Binding-site contacts:
Ligand atom C6 contacts residue TYR108 of chain 1.A at 3.5 Å (hydrophobic).
Ligand atom OP2 contacts residue ASP145 of chain 1.A at 2.8 Å (salt-bridge).
Ligand atom C4' contacts residue SER143 of chain 1.A at 3.4 Å.
Ligand atom C2' contacts residue LYS32 of chain 1.A at 3.4 Å.
Ligand atom C2 contacts residue ARG144 of chain 1.A at 3.4 Å.
Ligand atom O6 contacts residue ARG57 of chain 1.A at 2.8 Å (salt-bridge).
Ligand atom C2 contacts residue TYR108 of chain 1.A at 3.4 Å (hydrophobic).
Ligand atom O2 contacts residue ARG144 of chain 1.A at 3.1 Å.
Ligand atom N6 contacts residue TRP48 of chain 1.A at 3.4 Å.
Ligand atom O3' contacts residue LYS32 of chain 1.A at 3.5 Å.
Ligand atom N3 contacts residue TYR108 of chain 1.A at 3.3 Å (h-bond).
Ligand atom OP1 contacts residue ASN124 of chain 1.A at 2.9 Å (h-bond).
Ligand atom C8 contacts residue LYS32 of chain 1.A at 3.5 Å.
Ligand atom OP1 contacts residue LYS32 of chain 1.A at 3.1 Å (salt-bridge).
Ligand atom N7 contacts residue ARG57 of chain 1.A at 3.0 Å (salt-bridge).
Ligand atom C8 contacts residue ASP145 of chain 1.A at 3.4 Å.
Ligand atom O4' contacts residue ASN142 of chain 1.A at 2.9 Å (h-bond).
Ligand atom C5 contacts residue TYR53 of chain 1.A at 3.3 Å (hydrophobic).
Ligand atom O2' contacts residue ASN78 of chain 1.A at 2.7 Å (h-bond).
Ligand atom C5 contacts residue TYR108 of chain 1.A at 3.4 Å (hydrophobic).
Ligand atom C5' contacts residue THR141 of chain 1.A at 3.1 Å.
Ligand atom C4' contacts residue THR141 of chain 1.A at 3.1 Å.
Ligand atom O2' contacts residue ASN142 of chain 1.A at 2.7 Å (h-bond).
Ligand atom N7 contacts residue TYR53 of chain 1.A at 3.4 Å.
Ligand atom N1 contacts residue TYR108 of chain 1.A at 3.5 Å (h-bond).
Ligand atom O1P contacts residue ARG107 of chain 1.A at 2.0 Å (salt-bridge).
Ligand atom C2 contacts residue HIS38 of chain 1.A at 3.1 Å.
Ligand atom O2' contacts residue SER33 of chain 1.A at 3.4 Å.
Ligand atom N6 contacts residue SER49 of chain 1.A at 2.8 Å (h-bond).
Ligand atom N3 contacts residue TYR53 of chain 1.A at 3.5 Å.
Ligand atom P contacts residue ARG107 of chain 1.A at 3.2 Å.
Ligand atom O5' contacts residue ARG107 of chain 1.A at 3.2 Å (salt-bridge).
Ligand atom O2' contacts residue TYR53 of chain 1.A at 3.3 Å.
Ligand atom OP1 contacts residue ARG144 of chain 1.A at 2.6 Å (salt-bridge).
Ligand atom OP1 contacts residue ALA79 of chain 1.A at 2.8 Å (h-bond).
Ligand atom C4 contacts residue TYR108 of chain 1.A at 3.3 Å (hydrophobic).
Ligand atom C2' contacts residue ASN142 of chain 1.A at 3.4 Å.
Ligand atom O2' contacts residue SER34 of chain 1.A at 3.4 Å (h-bond).
Ligand atom N1 contacts residue HIS38 of chain 1.A at 2.8 Å (h-bond).
Ligand atom N3 contacts residue SER34 of chain 1.A at 3.2 Å (h-bond).

Sequence of chain 1.A:
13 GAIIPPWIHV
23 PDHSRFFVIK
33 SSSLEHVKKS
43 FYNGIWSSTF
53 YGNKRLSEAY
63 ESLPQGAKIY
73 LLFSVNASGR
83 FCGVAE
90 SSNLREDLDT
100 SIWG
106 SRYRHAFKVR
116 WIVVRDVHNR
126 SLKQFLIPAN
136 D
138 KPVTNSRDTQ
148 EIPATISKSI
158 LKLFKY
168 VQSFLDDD

This small molecule binds to this protein.
Small molecule (SMILES): CNc1ncnc2c1ncn2[C@@H]1O[C@H](CO[P](=O)(O)O[C@H]2[C@@H](O)[C@H](n3cnc4c(=O)nc(N)[nH]c43)O[C@@H]2CO[P](=O)(O)O[C@H]2[C@@H](O)[C@H](n3cnc4c(=O)nc(N)[nH]c43)O[C@@H]2CO[P](=O)(O)O[C@H]2[C@@H](O)[C@H](n3cnc4c(N)ncnc43)O[C@@H]2CO)[C@@H](O[P](=O)(O)OC[C@H]2O[C@@H](n3ccc(N)nc3=O)[C@H](O)[C@@H]2O[P](=O)(O)OC[C@H]2O[C@@H](n3cnc4c(N)ncnc43)[C@H](O)[C@@H]2O[P](=O)(O)OC[C@H]2O[C@@H](n3ccc(=O)[nH]c3=O)[C@H](O)[C@@H]2O)[C@H]1O